Binding-site contacts:
Ligand atom O2 contacts residue CYS145 of chain 2.A at 3.1 Å (h-bond).
Ligand atom C5 contacts residue HIS41 of chain 2.A at 4.0 Å.
Ligand atom C1 contacts residue THR45 of chain 2.A at 4.2 Å.
Ligand atom C2 contacts residue THR45 of chain 2.A at 3.5 Å.
Ligand atom C8 contacts residue ASN142 of chain 2.A at 3.9 Å.
Ligand atom N1 contacts residue CYS145 of chain 2.A at 3.3 Å (h-bond).
Ligand atom C2 contacts residue THR25 of chain 2.A at 3.3 Å.
Ligand atom C13 contacts residue LEU141 of chain 2.A at 4.3 Å (hydrophobic).
Ligand atom O2 contacts residue GLY143 of chain 2.A at 2.7 Å (h-bond).
Ligand atom O2 contacts residue ASN142 of chain 2.A at 3.7 Å.
Ligand atom C3 contacts residue THR45 of chain 2.A at 3.9 Å.
Ligand atom C3 contacts residue MET49 of chain 2.A at 4.2 Å (hydrophobic).
Ligand atom N contacts residue ASN142 of chain 2.A at 4.0 Å.
Ligand atom O2 contacts residue SER144 of chain 2.A at 3.2 Å (h-bond).
Ligand atom C2 contacts residue CYS44 of chain 2.A at 3.2 Å (hydrophobic).
Ligand atom C13 contacts residue SER144 of chain 2.A at 4.0 Å.
Ligand atom C13 contacts residue HIS163 of chain 2.A at 4.0 Å.
Ligand atom O2 contacts residue LEU141 of chain 2.A at 4.1 Å.
Ligand atom C6 contacts residue SER46 of chain 2.A at 4.3 Å.
Ligand atom C9 contacts residue HIS164 of chain 2.A at 4.1 Å.
Ligand atom C4 contacts residue MET49 of chain 2.A at 3.9 Å (hydrophobic).
Ligand atom C9 contacts residue CYS145 of chain 2.A at 3.4 Å (hydrophobic).
Ligand atom C3 contacts residue SER46 of chain 2.A at 3.8 Å.
Ligand atom C12 contacts residue GLY143 of chain 2.A at 3.7 Å.
Ligand atom N1 contacts residue HIS41 of chain 2.A at 4.0 Å.
Ligand atom C3 contacts residue THR25 of chain 2.A at 3.8 Å.
Ligand atom C12 contacts residue CYS145 of chain 2.A at 2.7 Å (hydrophobic).
Ligand atom C2 contacts residue SER46 of chain 2.A at 3.2 Å.
Ligand atom C contacts residue SER46 of chain 2.A at 3.6 Å.
Ligand atom C5 contacts residue MET49 of chain 2.A at 3.5 Å (hydrophobic).
Ligand atom C1 contacts residue SER46 of chain 2.A at 3.4 Å.
Ligand atom C3 contacts residue CYS44 of chain 2.A at 3.3 Å (hydrophobic).
Ligand atom C11 contacts residue ASN142 of chain 2.A at 3.5 Å.
Ligand atom O1 contacts residue ASN142 of chain 2.A at 3.8 Å.
Ligand atom C12 contacts residue SER144 of chain 2.A at 4.2 Å.
Ligand atom C7 contacts residue SER46 of chain 2.A at 3.6 Å.
Ligand atom C3 contacts residue HIS41 of chain 2.A at 4.2 Å.
Ligand atom C9 contacts residue HIS41 of chain 2.A at 3.7 Å.
Ligand atom C1 contacts residue THR25 of chain 2.A at 4.1 Å.
Ligand atom C13 contacts residue CYS145 of chain 2.A at 1.8 Å (hydrophobic).

This protein binds this small molecule.
Small molecule (SMILES): CC(=O)N1CCN(S(=O)(=O)c2cc(C)ccc2C)CC1

Sequence of chain 2.A:
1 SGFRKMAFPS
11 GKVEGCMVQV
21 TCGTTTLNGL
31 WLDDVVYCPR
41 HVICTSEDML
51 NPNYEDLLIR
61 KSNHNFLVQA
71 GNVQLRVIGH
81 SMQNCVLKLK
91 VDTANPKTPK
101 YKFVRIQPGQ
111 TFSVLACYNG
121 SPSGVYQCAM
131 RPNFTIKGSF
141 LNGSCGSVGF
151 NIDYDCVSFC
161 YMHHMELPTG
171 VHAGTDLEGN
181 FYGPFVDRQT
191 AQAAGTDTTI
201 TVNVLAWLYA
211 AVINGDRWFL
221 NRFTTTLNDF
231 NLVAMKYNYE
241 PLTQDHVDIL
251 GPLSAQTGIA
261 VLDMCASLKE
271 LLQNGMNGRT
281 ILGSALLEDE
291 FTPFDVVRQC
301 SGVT